Sequence of chain 1.A:
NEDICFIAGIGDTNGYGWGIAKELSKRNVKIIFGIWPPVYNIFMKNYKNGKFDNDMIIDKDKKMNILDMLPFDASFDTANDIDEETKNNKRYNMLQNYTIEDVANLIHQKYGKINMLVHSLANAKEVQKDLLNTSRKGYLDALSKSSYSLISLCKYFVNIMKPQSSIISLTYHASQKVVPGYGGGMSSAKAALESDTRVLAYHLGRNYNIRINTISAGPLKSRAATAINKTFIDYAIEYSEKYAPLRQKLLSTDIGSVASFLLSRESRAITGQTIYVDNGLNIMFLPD

A protein and the small-molecule ligand that binds it are described below.
Small molecule (SMILES): Oc1cc(CCl)ccc1Oc1ccc(Cl)cc1Cl

Binding-site contacts:
Ligand atom C3 contacts residue TYR172 of chain 1.A at 3.8 Å (hydrophobic).
Ligand atom C14 contacts residue PHE273 of chain 1.A at 3.7 Å (hydrophobic).
Ligand atom C9 contacts residue ALA122 of chain 1.A at 3.8 Å (hydrophobic).
Ligand atom O7 contacts residue NAD1 of chain 1.C at 3.1 Å.
Ligand atom C5 contacts residue NAD1 of chain 1.C at 3.2 Å.
Ligand atom CL16 contacts residue VAL127 of chain 1.A at 3.8 Å.
Ligand atom C6 contacts residue NAD1 of chain 1.C at 3.4 Å.
Ligand atom O18 contacts residue LYS190 of chain 1.A at 3.8 Å.
Ligand atom C13 contacts residue ILE228 of chain 1.A at 3.9 Å (hydrophobic).
Ligand atom C2 contacts residue NAD1 of chain 1.C at 3.5 Å.
Ligand atom CL16 contacts residue ASN123 of chain 1.A at 4.0 Å.
Ligand atom C6 contacts residue ALA225 of chain 1.A at 3.7 Å (hydrophobic).
Ligand atom O18 contacts residue NAD1 of chain 1.C at 2.5 Å (h-bond).
Ligand atom C6 contacts residue ILE228 of chain 1.A at 3.7 Å (hydrophobic).
Ligand atom C14 contacts residue NAD1 of chain 1.C at 3.8 Å.
Ligand atom CL17 contacts residue NAD1 of chain 1.C at 3.5 Å.
Ligand atom CL15 contacts residue ILE274 of chain 1.A at 3.4 Å.
Ligand atom C10 contacts residue ALA122 of chain 1.A at 3.6 Å (hydrophobic).
Ligand atom C10 contacts residue ALA224 of chain 1.A at 3.7 Å (hydrophobic).
Ligand atom CL15 contacts residue PRO219 of chain 1.A at 3.5 Å.
Ligand atom C3 contacts residue TYR182 of chain 1.A at 3.2 Å (hydrophobic).
Ligand atom C2 contacts residue TYR182 of chain 1.A at 3.4 Å (hydrophobic).
Ligand atom CL15 contacts residue NAD1 of chain 1.C at 2.9 Å.
Ligand atom C4 contacts residue TYR182 of chain 1.A at 4.0 Å (hydrophobic).
Ligand atom CL17 contacts residue ALA224 of chain 1.A at 3.3 Å.
Ligand atom C14 contacts residue TYR172 of chain 1.A at 3.4 Å (hydrophobic).
Ligand atom C12 contacts residue VAL127 of chain 1.A at 3.9 Å (hydrophobic).
Ligand atom CL15 contacts residue PHE273 of chain 1.A at 3.9 Å.
Ligand atom O18 contacts residue TYR182 of chain 1.A at 2.5 Å (h-bond).
Ligand atom CL16 contacts residue ALA124 of chain 1.A at 3.6 Å.
Ligand atom CL17 contacts residue ALA122 of chain 1.A at 3.6 Å.
Ligand atom C5 contacts residue ALA225 of chain 1.A at 3.9 Å (hydrophobic).
Ligand atom C3 contacts residue NAD1 of chain 1.C at 3.5 Å.
Ligand atom C4 contacts residue NAD1 of chain 1.C at 3.5 Å.
Ligand atom C4 contacts residue ILE228 of chain 1.A at 3.9 Å (hydrophobic).
Ligand atom C8 contacts residue NAD1 of chain 1.C at 3.9 Å.
Ligand atom C9 contacts residue ALA224 of chain 1.A at 3.4 Å (hydrophobic).
Ligand atom C8 contacts residue ALA224 of chain 1.A at 3.9 Å (hydrophobic).
Ligand atom C5 contacts residue ILE228 of chain 1.A at 3.5 Å (hydrophobic).
Ligand atom C1 contacts residue NAD1 of chain 1.C at 3.4 Å.